The small molecule below binds the protein below.
Small molecule (SMILES): CC(=O)N[C@@H]1[C@@H](O)[C@H](O)[C@@H](CO)O[C@H]1O

Binding-site contacts:
Ligand atom O5 contacts residue ASN61 of chain 1.E at 2.3 Å (h-bond).
Ligand atom C8 contacts residue ASN61 of chain 1.E at 4.4 Å.
Ligand atom C5 contacts residue TYR42 of chain 1.E at 3.5 Å (hydrophobic).
Ligand atom C8 contacts residue ALA60 of chain 1.E at 4.0 Å (hydrophobic).
Ligand atom O5 contacts residue TYR42 of chain 1.E at 3.5 Å.
Ligand atom C8 contacts residue ASN59 of chain 1.E at 3.6 Å.
Ligand atom N2 contacts residue ASN61 of chain 1.E at 2.9 Å (h-bond).
Ligand atom C6 contacts residue TYR42 of chain 1.E at 3.2 Å (hydrophobic).
Ligand atom O6 contacts residue TYR42 of chain 1.E at 4.3 Å.
Ligand atom C4 contacts residue ASN61 of chain 1.E at 4.2 Å.
Ligand atom C5 contacts residue ASN61 of chain 1.E at 3.6 Å.
Ligand atom O7 contacts residue ASN61 of chain 1.E at 3.9 Å.
Ligand atom C1 contacts residue TYR42 of chain 1.E at 4.0 Å (hydrophobic).
Ligand atom C7 contacts residue ASN61 of chain 1.E at 3.6 Å.
Ligand atom C1 contacts residue ASN61 of chain 1.E at 1.4 Å.
Ligand atom C2 contacts residue ASN61 of chain 1.E at 2.4 Å.
Ligand atom C3 contacts residue ASN61 of chain 1.E at 3.8 Å.

Sequence of chain 1.E:
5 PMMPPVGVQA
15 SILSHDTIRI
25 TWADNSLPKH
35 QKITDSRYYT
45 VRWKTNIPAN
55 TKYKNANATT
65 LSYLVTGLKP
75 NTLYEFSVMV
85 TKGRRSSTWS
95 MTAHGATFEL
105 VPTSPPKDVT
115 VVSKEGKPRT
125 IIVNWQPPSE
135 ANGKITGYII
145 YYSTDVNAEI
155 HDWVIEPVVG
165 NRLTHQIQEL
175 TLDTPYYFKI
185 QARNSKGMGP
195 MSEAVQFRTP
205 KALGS